This protein binds this small molecule.
Small molecule (SMILES): OC[C@H]1O[C@H](O[C@H]2[C@H](O)[C@@H](O)[C@@H](O)O[C@@H]2CO)[C@H](O)[C@@H](O)[C@@H]1O

Sequence of chain 1.A:
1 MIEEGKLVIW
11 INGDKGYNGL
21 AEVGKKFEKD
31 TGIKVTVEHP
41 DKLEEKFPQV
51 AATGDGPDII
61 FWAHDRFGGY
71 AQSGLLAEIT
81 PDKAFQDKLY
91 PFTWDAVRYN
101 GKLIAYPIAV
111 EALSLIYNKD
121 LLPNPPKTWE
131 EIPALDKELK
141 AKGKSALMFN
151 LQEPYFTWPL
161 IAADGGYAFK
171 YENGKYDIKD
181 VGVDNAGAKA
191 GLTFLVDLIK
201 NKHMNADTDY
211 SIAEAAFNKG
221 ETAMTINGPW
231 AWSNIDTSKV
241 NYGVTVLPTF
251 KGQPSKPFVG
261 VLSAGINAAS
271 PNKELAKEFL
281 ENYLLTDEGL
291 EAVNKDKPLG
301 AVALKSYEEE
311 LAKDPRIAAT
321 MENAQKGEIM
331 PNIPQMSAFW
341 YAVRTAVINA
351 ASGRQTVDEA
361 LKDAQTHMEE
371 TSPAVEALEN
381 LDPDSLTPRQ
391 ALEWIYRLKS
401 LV

Binding-site contacts:
Ligand atom O6 contacts residue TYR155 of chain 1.A at 3.1 Å (h-bond).
Ligand atom O3 contacts residue ARG66 of chain 1.A at 3.1 Å (salt-bridge).
Ligand atom O3 contacts residue TRP340 of chain 1.A at 3.8 Å.
Ligand atom O1 contacts residue ASN12 of chain 1.A at 3.6 Å.
Ligand atom C6 contacts residue PRO154 of chain 1.A at 4.0 Å (hydrophobic).
Ligand atom C6 contacts residue GLU153 of chain 1.A at 3.4 Å.
Ligand atom C6 contacts residue TRP340 of chain 1.A at 3.6 Å (hydrophobic).
Ligand atom O2 contacts residue TRP62 of chain 1.A at 3.2 Å (h-bond).
Ligand atom C2 contacts residue TRP62 of chain 1.A at 4.0 Å (hydrophobic).
Ligand atom C1 contacts residue TYR155 of chain 1.A at 3.5 Å (hydrophobic).
Ligand atom C2 contacts residue TRP230 of chain 1.A at 3.8 Å (hydrophobic).
Ligand atom C2 contacts residue LYS15 of chain 1.A at 3.7 Å.
Ligand atom O4 contacts residue ARG66 of chain 1.A at 3.1 Å (salt-bridge).
Ligand atom O1 contacts residue ASP14 of chain 1.A at 2.9 Å (salt-bridge).
Ligand atom C4 contacts residue TRP340 of chain 1.A at 3.4 Å (hydrophobic).
Ligand atom O1 contacts residue LYS15 of chain 1.A at 3.2 Å (salt-bridge).
Ligand atom O3 contacts residue ASP65 of chain 1.A at 2.6 Å (salt-bridge).
Ligand atom O4 contacts residue TRP340 of chain 1.A at 3.7 Å.
Ligand atom O3 contacts residue GLU111 of chain 1.A at 3.8 Å.
Ligand atom C1 contacts residue LYS15 of chain 1.A at 3.7 Å.
Ligand atom O3 contacts residue TRP62 of chain 1.A at 3.4 Å (h-bond).
Ligand atom C3 contacts residue TRP62 of chain 1.A at 3.5 Å (hydrophobic).
Ligand atom C2 contacts residue GLU111 of chain 1.A at 3.4 Å.
Ligand atom C3 contacts residue ASP65 of chain 1.A at 3.5 Å.
Ligand atom O2 contacts residue ALA63 of chain 1.A at 3.4 Å.
Ligand atom O4 contacts residue ARG344 of chain 1.A at 3.5 Å (salt-bridge).
Ligand atom O6 contacts residue PRO154 of chain 1.A at 3.4 Å.
Ligand atom C2 contacts residue TRP340 of chain 1.A at 3.9 Å (hydrophobic).
Ligand atom C6 contacts residue TYR155 of chain 1.A at 3.9 Å (hydrophobic).
Ligand atom O2 contacts residue ASP65 of chain 1.A at 2.8 Å (salt-bridge).
Ligand atom C2 contacts residue ASP65 of chain 1.A at 3.3 Å.
Ligand atom C6 contacts residue ARG344 of chain 1.A at 3.6 Å.
Ligand atom C1 contacts residue ASP14 of chain 1.A at 3.7 Å.
Ligand atom C1 contacts residue TRP230 of chain 1.A at 3.6 Å (hydrophobic).
Ligand atom O6 contacts residue PHE156 of chain 1.A at 3.8 Å.
Ligand atom O2 contacts residue GLU111 of chain 1.A at 2.8 Å (salt-bridge).
Ligand atom O6 contacts residue GLU153 of chain 1.A at 2.6 Å (salt-bridge).
Ligand atom O2 contacts residue LYS15 of chain 1.A at 2.6 Å (salt-bridge).
Ligand atom O3 contacts residue ALA63 of chain 1.A at 3.3 Å.
Ligand atom O5 contacts residue TYR155 of chain 1.A at 3.4 Å.